Sequence of chain 52.E:
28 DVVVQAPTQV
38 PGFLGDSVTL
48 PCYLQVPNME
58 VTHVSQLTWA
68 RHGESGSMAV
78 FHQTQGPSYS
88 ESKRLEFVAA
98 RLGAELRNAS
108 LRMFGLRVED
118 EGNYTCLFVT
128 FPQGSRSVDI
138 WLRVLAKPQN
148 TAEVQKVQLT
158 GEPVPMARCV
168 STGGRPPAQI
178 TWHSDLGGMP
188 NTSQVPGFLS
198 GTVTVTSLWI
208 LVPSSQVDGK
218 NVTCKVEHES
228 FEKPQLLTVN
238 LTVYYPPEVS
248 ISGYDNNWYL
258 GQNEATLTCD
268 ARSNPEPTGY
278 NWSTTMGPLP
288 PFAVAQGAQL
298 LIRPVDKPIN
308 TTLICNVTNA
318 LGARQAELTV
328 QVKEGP

This protein binds this small molecule.
Small molecule (SMILES): CC(=O)N[C@H]1[C@H](O[C@H]2[C@H](O)[C@@H](NC(C)=O)CO[C@@H]2CO)O[C@H](CO)[C@@H](O)[C@@H]1O

Binding-site contacts:
Ligand atom C4 contacts residue ASN188 of chain 52.E at 4.2 Å.
Ligand atom C3 contacts residue ASN188 of chain 52.E at 3.9 Å.
Ligand atom O7 contacts residue ASN188 of chain 52.E at 4.2 Å.
Ligand atom C2 contacts residue ASN188 of chain 52.E at 2.6 Å.
Ligand atom N2 contacts residue ASN188 of chain 52.E at 3.1 Å (h-bond).
Ligand atom O5 contacts residue ASN188 of chain 52.E at 2.3 Å (h-bond).
Ligand atom C7 contacts residue ASN188 of chain 52.E at 3.9 Å.
Ligand atom C5 contacts residue ASN188 of chain 52.E at 3.6 Å.
Ligand atom C1 contacts residue ASN188 of chain 52.E at 1.4 Å.
Ligand atom O6 contacts residue ASN188 of chain 52.E at 4.5 Å.